Sequence of chain 1.C:
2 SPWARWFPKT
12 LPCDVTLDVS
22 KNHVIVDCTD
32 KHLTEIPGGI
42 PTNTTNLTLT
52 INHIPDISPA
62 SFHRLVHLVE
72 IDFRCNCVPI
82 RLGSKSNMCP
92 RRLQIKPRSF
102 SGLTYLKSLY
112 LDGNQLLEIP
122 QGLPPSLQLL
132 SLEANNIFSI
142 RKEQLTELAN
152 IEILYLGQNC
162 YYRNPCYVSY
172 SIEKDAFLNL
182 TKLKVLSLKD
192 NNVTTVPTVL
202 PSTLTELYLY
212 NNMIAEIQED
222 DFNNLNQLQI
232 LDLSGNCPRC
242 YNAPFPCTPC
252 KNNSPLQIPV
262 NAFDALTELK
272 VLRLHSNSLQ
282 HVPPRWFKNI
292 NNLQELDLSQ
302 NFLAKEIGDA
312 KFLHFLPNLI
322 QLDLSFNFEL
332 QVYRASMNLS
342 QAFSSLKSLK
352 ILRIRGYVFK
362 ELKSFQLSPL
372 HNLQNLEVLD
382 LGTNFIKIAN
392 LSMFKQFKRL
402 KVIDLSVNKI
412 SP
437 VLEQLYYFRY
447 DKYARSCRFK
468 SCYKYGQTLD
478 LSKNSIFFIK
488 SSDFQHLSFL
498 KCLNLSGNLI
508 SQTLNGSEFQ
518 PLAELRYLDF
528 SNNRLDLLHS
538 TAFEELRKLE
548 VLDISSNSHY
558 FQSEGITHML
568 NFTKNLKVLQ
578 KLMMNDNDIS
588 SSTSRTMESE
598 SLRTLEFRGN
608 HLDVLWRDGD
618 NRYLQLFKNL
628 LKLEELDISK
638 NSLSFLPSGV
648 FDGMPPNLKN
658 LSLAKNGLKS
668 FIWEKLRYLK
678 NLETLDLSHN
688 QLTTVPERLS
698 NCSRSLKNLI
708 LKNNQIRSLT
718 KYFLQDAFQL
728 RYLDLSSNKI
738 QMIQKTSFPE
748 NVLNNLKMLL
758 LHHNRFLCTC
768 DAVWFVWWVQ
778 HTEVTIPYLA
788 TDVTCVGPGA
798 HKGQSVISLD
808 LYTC

Binding-site contacts:
Ligand atom N2 contacts residue ASN339 of chain 1.C at 3.2 Å (h-bond).
Ligand atom O7 contacts residue LYS306 of chain 1.C at 3.5 Å.
Ligand atom C8 contacts residue ARG335 of chain 1.C at 3.5 Å.
Ligand atom C1 contacts residue ASN339 of chain 1.C at 1.5 Å.
Ligand atom C2 contacts residue ASN339 of chain 1.C at 2.7 Å.
Ligand atom C3 contacts residue ASN339 of chain 1.C at 3.9 Å.
Ligand atom C7 contacts residue LYS306 of chain 1.C at 4.5 Å.
Ligand atom O5 contacts residue ASN339 of chain 1.C at 2.5 Å (h-bond).
Ligand atom C4 contacts residue ASN339 of chain 1.C at 4.5 Å.
Ligand atom C7 contacts residue ARG335 of chain 1.C at 3.8 Å.
Ligand atom N2 contacts residue ARG335 of chain 1.C at 4.3 Å.
Ligand atom C7 contacts residue ASN339 of chain 1.C at 4.2 Å.
Ligand atom C5 contacts residue ASN339 of chain 1.C at 3.8 Å.
Ligand atom O7 contacts residue ARG335 of chain 1.C at 4.1 Å.

The protein below binds the small molecule below.
Small molecule (SMILES): CC(=O)N[C@@H]1[C@@H](O)[C@H](O)[C@@H](CO)O[C@H]1O